A small-molecule ligand and the protein it binds are described below.
Small molecule (SMILES): CC(=O)N[C@H]1[C@H](O[C@H]2[C@H](O)[C@@H](NC(C)=O)CO[C@@H]2CO)O[C@H](CO)[C@@H](O)[C@@H]1O

Sequence of chain 1.B:
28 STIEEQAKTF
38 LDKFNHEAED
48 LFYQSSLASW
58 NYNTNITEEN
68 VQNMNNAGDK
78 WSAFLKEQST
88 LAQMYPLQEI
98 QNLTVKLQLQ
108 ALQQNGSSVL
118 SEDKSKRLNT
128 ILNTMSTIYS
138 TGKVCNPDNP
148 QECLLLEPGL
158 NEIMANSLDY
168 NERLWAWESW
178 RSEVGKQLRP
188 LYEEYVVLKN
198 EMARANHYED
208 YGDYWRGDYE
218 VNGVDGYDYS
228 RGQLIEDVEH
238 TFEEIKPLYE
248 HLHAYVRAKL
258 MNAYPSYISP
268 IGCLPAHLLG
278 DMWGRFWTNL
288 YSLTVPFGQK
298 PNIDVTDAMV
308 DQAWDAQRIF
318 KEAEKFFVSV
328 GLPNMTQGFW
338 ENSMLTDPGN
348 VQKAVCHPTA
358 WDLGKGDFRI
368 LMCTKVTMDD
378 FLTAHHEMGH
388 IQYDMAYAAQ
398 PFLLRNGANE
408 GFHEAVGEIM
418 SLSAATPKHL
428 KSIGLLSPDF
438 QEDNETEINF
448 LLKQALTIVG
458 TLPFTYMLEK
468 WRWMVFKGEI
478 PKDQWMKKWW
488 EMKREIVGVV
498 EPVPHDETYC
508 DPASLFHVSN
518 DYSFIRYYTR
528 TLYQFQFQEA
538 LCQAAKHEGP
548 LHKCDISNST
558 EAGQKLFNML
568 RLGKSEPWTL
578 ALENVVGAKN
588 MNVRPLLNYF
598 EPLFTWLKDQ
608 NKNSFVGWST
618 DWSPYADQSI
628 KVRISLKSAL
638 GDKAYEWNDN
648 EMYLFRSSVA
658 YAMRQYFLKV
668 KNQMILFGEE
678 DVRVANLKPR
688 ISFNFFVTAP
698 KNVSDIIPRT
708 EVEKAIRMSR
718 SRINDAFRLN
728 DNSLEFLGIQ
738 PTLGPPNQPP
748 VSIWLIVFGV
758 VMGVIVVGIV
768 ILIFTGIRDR

Binding-site contacts:
Ligand atom O5 contacts residue ASN112 of chain 1.B at 2.3 Å (h-bond).
Ligand atom C7 contacts residue GLN90 of chain 1.B at 3.3 Å.
Ligand atom N2 contacts residue GLN90 of chain 1.B at 2.7 Å (h-bond).
Ligand atom C7 contacts residue ASN112 of chain 1.B at 3.2 Å.
Ligand atom N2 contacts residue ASN112 of chain 1.B at 2.9 Å (h-bond).
Ligand atom O6 contacts residue ASN112 of chain 1.B at 4.2 Å.
Ligand atom O7 contacts residue ASN112 of chain 1.B at 3.0 Å (h-bond).
Ligand atom O3 contacts residue GLN90 of chain 1.B at 4.1 Å.
Ligand atom C2 contacts residue ASN112 of chain 1.B at 2.4 Å.
Ligand atom O5 contacts residue GLN90 of chain 1.B at 4.4 Å.
Ligand atom C4 contacts residue ASN112 of chain 1.B at 4.1 Å.
Ligand atom C1 contacts residue ASN112 of chain 1.B at 1.4 Å.
Ligand atom C5 contacts residue GLN90 of chain 1.B at 4.4 Å.
Ligand atom C3 contacts residue ASN112 of chain 1.B at 3.7 Å.
Ligand atom C5 contacts residue ASN112 of chain 1.B at 3.6 Å.
Ligand atom C8 contacts residue ASN112 of chain 1.B at 4.4 Å.
Ligand atom O7 contacts residue GLN90 of chain 1.B at 4.2 Å.
Ligand atom C8 contacts residue GLN90 of chain 1.B at 3.3 Å.
Ligand atom C3 contacts residue GLN90 of chain 1.B at 3.3 Å.
Ligand atom C2 contacts residue GLN90 of chain 1.B at 3.2 Å.
Ligand atom C1 contacts residue GLN90 of chain 1.B at 3.3 Å.
Ligand atom C4 contacts residue GLN90 of chain 1.B at 4.5 Å.
Ligand atom C8 contacts residue GLN110 of chain 1.B at 4.1 Å.